This small molecule binds to this protein.
Small molecule (SMILES): CC[C@H](C)[C@H](NC(=O)[C@@H](N)CCCCN)C(=O)N[C@@H](CC(C)C)C(=O)N[C@@H](CC1=NC=NC1)C(=O)N[C@@H](CCCN=C(N)N)C(=O)N[C@@H](CC(C)C)C(=O)N[C@@H](CC(C)C)C(=O)N[C@H](C=O)CCC(N)=O

Sequence of chain 1.A:
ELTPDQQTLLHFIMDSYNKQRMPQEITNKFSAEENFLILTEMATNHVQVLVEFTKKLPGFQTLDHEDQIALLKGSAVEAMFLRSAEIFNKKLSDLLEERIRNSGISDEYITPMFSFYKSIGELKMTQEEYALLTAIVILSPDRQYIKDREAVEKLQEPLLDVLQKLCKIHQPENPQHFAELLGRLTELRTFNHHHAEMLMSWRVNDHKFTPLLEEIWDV

Binding-site contacts:
Ligand atom CD contacts residue GLU224 of chain 1.A at 3.8 Å.
Ligand atom CD1 contacts residue HIS70 of chain 1.A at 3.6 Å.
Ligand atom O contacts residue ILE74 of chain 1.A at 4.0 Å.
Ligand atom CD2 contacts residue GLN73 of chain 1.A at 4.4 Å.
Ligand atom N contacts residue GLU224 of chain 1.A at 3.3 Å (salt-bridge).
Ligand atom O contacts residue VAL56 of chain 1.A at 3.8 Å.
Ligand atom CG1 contacts residue GLU224 of chain 1.A at 3.8 Å.
Ligand atom CD1 contacts residue LEU221 of chain 1.A at 4.2 Å (hydrophobic).
Ligand atom N contacts residue GLU224 of chain 1.A at 3.3 Å (salt-bridge).
Ligand atom CE1 contacts residue HIS70 of chain 1.A at 3.5 Å.
Ligand atom CA contacts residue LYS60 of chain 1.A at 4.2 Å.
Ligand atom CB contacts residue GLU224 of chain 1.A at 4.3 Å.
Ligand atom CB contacts residue VAL56 of chain 1.A at 4.0 Å (hydrophobic).
Ligand atom ND1 contacts residue HIS70 of chain 1.A at 4.4 Å.
Ligand atom NE2 contacts residue HIS70 of chain 1.A at 4.3 Å.
Ligand atom CD2 contacts residue HIS70 of chain 1.A at 3.8 Å.
Ligand atom C contacts residue LYS60 of chain 1.A at 3.9 Å.
Ligand atom CE contacts residue GLU224 of chain 1.A at 3.8 Å.
Ligand atom CB contacts residue GLN73 of chain 1.A at 4.5 Å.
Ligand atom CG2 contacts residue LEU221 of chain 1.A at 4.0 Å (hydrophobic).
Ligand atom CD1 contacts residue VAL56 of chain 1.A at 4.5 Å (hydrophobic).
Ligand atom CD1 contacts residue GLU224 of chain 1.A at 2.8 Å.
Ligand atom CB contacts residue LEU221 of chain 1.A at 4.2 Å (hydrophobic).
Ligand atom CG contacts residue GLU224 of chain 1.A at 3.3 Å.
Ligand atom C contacts residue GLU224 of chain 1.A at 4.1 Å.
Ligand atom CG contacts residue HIS70 of chain 1.A at 4.4 Å.
Ligand atom CB contacts residue GLU224 of chain 1.A at 3.8 Å.
Ligand atom O contacts residue LYS60 of chain 1.A at 2.7 Å (salt-bridge).
Ligand atom CE1 contacts residue ILE74 of chain 1.A at 4.1 Å (hydrophobic).
Ligand atom ND1 contacts residue ILE74 of chain 1.A at 4.0 Å.
Ligand atom CA contacts residue GLU224 of chain 1.A at 4.1 Å.
Ligand atom CA contacts residue GLU224 of chain 1.A at 4.1 Å.
Ligand atom C contacts residue ILE74 of chain 1.A at 4.5 Å (hydrophobic).